Binding-site contacts:
Ligand atom C5 contacts residue ASN33 of chain 1.C at 3.8 Å.
Ligand atom O6 contacts residue PHE36 of chain 1.C at 4.5 Å.
Ligand atom N2 contacts residue ASN33 of chain 1.C at 2.8 Å (h-bond).
Ligand atom O5 contacts residue PHE36 of chain 1.C at 3.7 Å.
Ligand atom C1 contacts residue SER35 of chain 1.C at 3.1 Å.
Ligand atom C6 contacts residue SER35 of chain 1.C at 4.0 Å.
Ligand atom O5 contacts residue ASN33 of chain 1.C at 2.5 Å (h-bond).
Ligand atom C6 contacts residue GLU39 of chain 1.C at 3.4 Å.
Ligand atom C1 contacts residue ASN33 of chain 1.C at 1.5 Å.
Ligand atom O6 contacts residue GLU39 of chain 1.C at 3.3 Å (salt-bridge).
Ligand atom C7 contacts residue ASN33 of chain 1.C at 3.1 Å.
Ligand atom O5 contacts residue SER35 of chain 1.C at 3.1 Å (h-bond).
Ligand atom C8 contacts residue ASN33 of chain 1.C at 4.3 Å.
Ligand atom C2 contacts residue SER35 of chain 1.C at 4.4 Å.
Ligand atom C2 contacts residue ASN33 of chain 1.C at 2.5 Å.
Ligand atom C4 contacts residue ASN33 of chain 1.C at 4.3 Å.
Ligand atom O7 contacts residue ASN33 of chain 1.C at 3.1 Å (h-bond).
Ligand atom C4 contacts residue SER35 of chain 1.C at 4.5 Å.
Ligand atom C3 contacts residue ASN33 of chain 1.C at 3.8 Å.
Ligand atom C1 contacts residue PHE36 of chain 1.C at 4.2 Å (hydrophobic).
Ligand atom C5 contacts residue SER35 of chain 1.C at 3.2 Å.

Sequence of chain 1.C:
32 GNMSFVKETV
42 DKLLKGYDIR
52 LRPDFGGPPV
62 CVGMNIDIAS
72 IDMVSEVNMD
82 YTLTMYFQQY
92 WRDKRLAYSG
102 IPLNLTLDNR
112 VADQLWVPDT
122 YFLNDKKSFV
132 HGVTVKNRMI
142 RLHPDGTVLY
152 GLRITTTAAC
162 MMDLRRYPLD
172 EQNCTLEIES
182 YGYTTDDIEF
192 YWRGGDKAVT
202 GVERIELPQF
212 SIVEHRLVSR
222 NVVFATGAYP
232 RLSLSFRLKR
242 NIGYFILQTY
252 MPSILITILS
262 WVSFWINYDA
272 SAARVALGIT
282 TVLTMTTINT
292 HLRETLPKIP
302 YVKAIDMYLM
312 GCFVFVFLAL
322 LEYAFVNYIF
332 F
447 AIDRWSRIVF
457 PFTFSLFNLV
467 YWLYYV

This protein binds this small molecule.
Small molecule (SMILES): CC(=O)N[C@@H]1[C@@H](O)[C@H](O)[C@@H](CO)O[C@H]1O